Binding-site contacts:
Ligand atom C2 contacts residue VAL121 of chain 1.A at 3.7 Å (hydrophobic).
Ligand atom C3 contacts residue LEU197 of chain 1.A at 4.1 Å (hydrophobic).
Ligand atom C2 contacts residue LEU197 of chain 1.A at 4.0 Å (hydrophobic).
Ligand atom C1 contacts residue VAL142 of chain 1.A at 4.4 Å (hydrophobic).
Ligand atom C1 contacts residue VAL121 of chain 1.A at 3.7 Å (hydrophobic).
Ligand atom C3 contacts residue GLN92 of chain 1.A at 4.2 Å.
Ligand atom O contacts residue LEU197 of chain 1.A at 3.5 Å.
Ligand atom O contacts residue THR198 of chain 1.A at 2.9 Å (h-bond).
Ligand atom O contacts residue TRP208 of chain 1.A at 3.5 Å.
Ligand atom C3 contacts residue PHE130 of chain 1.A at 4.3 Å (hydrophobic).
Ligand atom C5 contacts residue THR199 of chain 1.A at 3.7 Å.
Ligand atom C1 contacts residue LEU140 of chain 1.A at 3.9 Å (hydrophobic).
Ligand atom C2 contacts residue LEU140 of chain 1.A at 4.0 Å (hydrophobic).
Ligand atom C5 contacts residue LEU197 of chain 1.A at 3.6 Å (hydrophobic).
Ligand atom C2 contacts residue PHE130 of chain 1.A at 4.1 Å (hydrophobic).
Ligand atom C5 contacts residue THR198 of chain 1.A at 4.1 Å.
Ligand atom C2 contacts residue GLN92 of chain 1.A at 4.1 Å.
Ligand atom O contacts residue SER196 of chain 1.A at 4.2 Å.
Ligand atom C contacts residue LEU197 of chain 1.A at 3.8 Å (hydrophobic).
Ligand atom O contacts residue ZN1 of chain 1.B at 3.9 Å.
Ligand atom C6 contacts residue LEU197 of chain 1.A at 3.7 Å (hydrophobic).
Ligand atom C4 contacts residue LEU197 of chain 1.A at 4.0 Å (hydrophobic).
Ligand atom C contacts residue THR198 of chain 1.A at 4.0 Å.
Ligand atom C contacts residue ZN1 of chain 1.B at 4.5 Å.
Ligand atom C1 contacts residue LEU197 of chain 1.A at 3.8 Å (hydrophobic).
Ligand atom C contacts residue TRP208 of chain 1.A at 3.8 Å (hydrophobic).
Ligand atom C4 contacts residue THR199 of chain 1.A at 3.5 Å.
Ligand atom C contacts residue VAL142 of chain 1.A at 4.1 Å (hydrophobic).
Ligand atom O contacts residue HIS119 of chain 1.A at 4.4 Å.

Sequence of chain 1.A:
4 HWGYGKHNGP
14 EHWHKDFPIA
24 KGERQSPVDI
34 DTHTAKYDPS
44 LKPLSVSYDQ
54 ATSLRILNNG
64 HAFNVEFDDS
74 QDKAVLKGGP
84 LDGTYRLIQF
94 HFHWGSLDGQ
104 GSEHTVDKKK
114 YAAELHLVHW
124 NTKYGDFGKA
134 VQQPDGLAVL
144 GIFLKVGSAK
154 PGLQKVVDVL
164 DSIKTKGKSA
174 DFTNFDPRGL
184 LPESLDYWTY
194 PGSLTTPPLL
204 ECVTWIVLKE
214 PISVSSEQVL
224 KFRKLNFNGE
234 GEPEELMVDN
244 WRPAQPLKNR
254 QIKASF

A small-molecule ligand and the protein it binds are described below.
Small molecule (SMILES): OCc1ccccc1